This small molecule binds to this protein.
Small molecule (SMILES): CC(=O)N[C@H]1[C@H](O[C@H]2[C@H](O)[C@@H](NC(C)=O)CO[C@@H]2CO)O[C@H](CO)[C@@H](O)[C@@H]1O

Binding-site contacts:
Ligand atom C1 contacts residue ASN332 of chain 2.D at 1.4 Å.
Ligand atom O5 contacts residue ASN332 of chain 2.D at 2.4 Å (h-bond).
Ligand atom C8 contacts residue ASN332 of chain 2.D at 4.5 Å.
Ligand atom C5 contacts residue NAG1 of chain 2.M at 4.0 Å.
Ligand atom C7 contacts residue ASN355 of chain 2.D at 4.1 Å.
Ligand atom C2 contacts residue SER357 of chain 2.D at 3.7 Å.
Ligand atom N2 contacts residue SER357 of chain 2.D at 3.7 Å.
Ligand atom C7 contacts residue ASN332 of chain 2.D at 3.8 Å.
Ligand atom O6 contacts residue NAG2 of chain 2.M at 3.4 Å.
Ligand atom C7 contacts residue SER357 of chain 2.D at 3.5 Å.
Ligand atom C8 contacts residue THR341 of chain 2.D at 4.1 Å.
Ligand atom C8 contacts residue SER333 of chain 2.D at 4.3 Å.
Ligand atom C5 contacts residue NAG2 of chain 2.M at 4.3 Å.
Ligand atom C7 contacts residue NAG1 of chain 2.M at 3.4 Å.
Ligand atom C8 contacts residue SER357 of chain 2.D at 4.5 Å.
Ligand atom C1 contacts residue SER357 of chain 2.D at 3.9 Å.
Ligand atom C3 contacts residue ASN332 of chain 2.D at 3.8 Å.
Ligand atom C2 contacts residue ASN332 of chain 2.D at 2.5 Å.
Ligand atom N2 contacts residue ASN332 of chain 2.D at 2.8 Å (h-bond).
Ligand atom C5 contacts residue ASN332 of chain 2.D at 3.6 Å.
Ligand atom C8 contacts residue NAG1 of chain 2.M at 4.0 Å.
Ligand atom O6 contacts residue NAG1 of chain 2.M at 4.5 Å.
Ligand atom O5 contacts residue NAG1 of chain 2.M at 4.2 Å.
Ligand atom O3 contacts residue NAG1 of chain 2.M at 3.9 Å.
Ligand atom C1 contacts residue NAG1 of chain 2.M at 4.5 Å.
Ligand atom C4 contacts residue ASN332 of chain 2.D at 4.2 Å.
Ligand atom C2 contacts residue NAG1 of chain 2.M at 4.4 Å.
Ligand atom N2 contacts residue NAG1 of chain 2.M at 4.5 Å.
Ligand atom N2 contacts residue SER333 of chain 2.D at 3.9 Å.
Ligand atom C6 contacts residue NAG1 of chain 2.M at 4.3 Å.
Ligand atom O7 contacts residue ASN355 of chain 2.D at 3.4 Å (h-bond).
Ligand atom O7 contacts residue SER357 of chain 2.D at 3.3 Å (h-bond).
Ligand atom O7 contacts residue ASN332 of chain 2.D at 4.3 Å.
Ligand atom O7 contacts residue NAG1 of chain 2.M at 2.5 Å (h-bond).
Ligand atom C8 contacts residue ASN355 of chain 2.D at 4.3 Å.

Sequence of chain 2.D:
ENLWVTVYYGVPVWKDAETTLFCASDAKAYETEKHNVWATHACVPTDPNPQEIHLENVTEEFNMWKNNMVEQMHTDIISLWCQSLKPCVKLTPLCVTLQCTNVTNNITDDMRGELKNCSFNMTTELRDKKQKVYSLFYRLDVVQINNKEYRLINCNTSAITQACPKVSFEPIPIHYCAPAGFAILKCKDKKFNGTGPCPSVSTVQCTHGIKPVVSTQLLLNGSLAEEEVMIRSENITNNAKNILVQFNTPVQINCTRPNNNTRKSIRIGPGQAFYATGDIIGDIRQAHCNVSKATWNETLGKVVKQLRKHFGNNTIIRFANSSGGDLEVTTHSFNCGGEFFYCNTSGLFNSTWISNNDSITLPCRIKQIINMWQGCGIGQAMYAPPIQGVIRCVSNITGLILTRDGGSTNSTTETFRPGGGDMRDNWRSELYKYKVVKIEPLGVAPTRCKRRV